Sequence of chain 2.A:
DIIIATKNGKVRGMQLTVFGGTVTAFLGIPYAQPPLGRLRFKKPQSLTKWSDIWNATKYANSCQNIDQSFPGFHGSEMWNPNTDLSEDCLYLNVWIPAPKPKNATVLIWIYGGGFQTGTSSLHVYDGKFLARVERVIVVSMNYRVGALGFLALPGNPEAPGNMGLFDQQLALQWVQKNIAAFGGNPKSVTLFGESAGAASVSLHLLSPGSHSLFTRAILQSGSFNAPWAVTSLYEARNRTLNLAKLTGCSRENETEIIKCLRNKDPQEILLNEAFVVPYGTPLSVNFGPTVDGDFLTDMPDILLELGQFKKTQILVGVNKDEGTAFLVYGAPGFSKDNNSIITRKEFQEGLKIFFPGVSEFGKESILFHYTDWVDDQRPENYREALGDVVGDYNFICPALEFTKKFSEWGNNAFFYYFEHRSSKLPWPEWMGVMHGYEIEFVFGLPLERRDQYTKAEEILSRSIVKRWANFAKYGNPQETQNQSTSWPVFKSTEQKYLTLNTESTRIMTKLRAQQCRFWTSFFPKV

Binding-site contacts:
Ligand atom C1 contacts residue ARG14 of chain 2.A at 3.7 Å.
Ligand atom O5 contacts residue ASN57 of chain 2.A at 2.3 Å (h-bond).
Ligand atom O5 contacts residue ARG14 of chain 2.A at 4.0 Å.
Ligand atom C5 contacts residue ARG14 of chain 2.A at 3.9 Å.
Ligand atom N2 contacts residue ASN57 of chain 2.A at 2.9 Å (h-bond).
Ligand atom C3 contacts residue ASN57 of chain 2.A at 3.8 Å.
Ligand atom C3 contacts residue ARG14 of chain 2.A at 4.5 Å.
Ligand atom C5 contacts residue ASN57 of chain 2.A at 3.6 Å.
Ligand atom O7 contacts residue ASN57 of chain 2.A at 4.3 Å.
Ligand atom C4 contacts residue ASN57 of chain 2.A at 4.3 Å.
Ligand atom C8 contacts residue ASN57 of chain 2.A at 3.7 Å.
Ligand atom C2 contacts residue ASN57 of chain 2.A at 2.6 Å.
Ligand atom C1 contacts residue ASN57 of chain 2.A at 1.4 Å.
Ligand atom C7 contacts residue ASN57 of chain 2.A at 3.5 Å.

A small-molecule ligand and the protein it binds are described below.
Small molecule (SMILES): CC(=O)N[C@@H]1[C@@H](O)[C@H](O)[C@@H](CO)O[C@H]1O